The protein below binds the small molecule below.
Small molecule (SMILES): Nc1nc2c(ncn2[C@@H]2O[C@H](COP(=O)(O)OP(=O)(O)OP(=O)(O)O)[C@@H](OP(=O)(O)OP(=O)(O)O)[C@H]2O)c(=O)[nH]1

Binding-site contacts:
Ligand atom O3D contacts residue ALA207 of chain 1.A at 3.5 Å.
Ligand atom O1C contacts residue MN1 of chain 1.F at 2.6 Å.
Ligand atom O2B contacts residue MN1 of chain 1.E at 3.1 Å.
Ligand atom PD contacts residue ALA207 of chain 1.A at 3.7 Å.
Ligand atom O1G contacts residue ARG39 of chain 1.A at 2.9 Å (salt-bridge).
Ligand atom O6 contacts residue PRO122 of chain 1.A at 3.3 Å.
Ligand atom O1C contacts residue ASP205 of chain 1.A at 3.5 Å (salt-bridge).
Ligand atom PD contacts residue MN1 of chain 1.F at 3.1 Å.
Ligand atom O3G contacts residue ARG39 of chain 1.A at 2.9 Å (salt-bridge).
Ligand atom PG contacts residue ARG115 of chain 1.A at 3.7 Å.
Ligand atom O1G contacts residue ARG115 of chain 1.A at 2.6 Å (salt-bridge).
Ligand atom O2D contacts residue ALA207 of chain 1.A at 3.2 Å.
Ligand atom N2 contacts residue GLU121 of chain 1.A at 2.9 Å (salt-bridge).
Ligand atom O3D contacts residue MN1 of chain 1.F at 2.9 Å.
Ligand atom O1B contacts residue MN1 of chain 1.D at 2.5 Å.
Ligand atom O1B contacts residue ASP236 of chain 1.A at 3.5 Å (salt-bridge).
Ligand atom C6 contacts residue GLU121 of chain 1.A at 3.1 Å.
Ligand atom O1G contacts residue TYR124 of chain 1.A at 2.9 Å (h-bond).
Ligand atom O2G contacts residue ARG115 of chain 1.A at 3.4 Å (salt-bridge).
Ligand atom PC contacts residue MN1 of chain 1.F at 3.5 Å.
Ligand atom O2G contacts residue LYS123 of chain 1.A at 3.2 Å (salt-bridge).
Ligand atom O4' contacts residue LYS123 of chain 1.A at 2.8 Å (salt-bridge).
Ligand atom O1B contacts residue MN1 of chain 1.E at 2.5 Å.
Ligand atom O3C contacts residue MN1 of chain 1.F at 3.2 Å.
Ligand atom O3A contacts residue MN1 of chain 1.D at 3.7 Å.
Ligand atom PB contacts residue MN1 of chain 1.E at 3.3 Å.
Ligand atom O6 contacts residue GLU121 of chain 1.A at 3.0 Å (salt-bridge).
Ligand atom O3G contacts residue MN1 of chain 1.E at 2.5 Å.
Ligand atom C2 contacts residue GLU121 of chain 1.A at 3.3 Å.
Ligand atom PA contacts residue MN1 of chain 1.D at 3.5 Å.
Ligand atom PG contacts residue MN1 of chain 1.E at 3.6 Å.
Ligand atom N1 contacts residue GLU121 of chain 1.A at 2.5 Å (salt-bridge).
Ligand atom O2A contacts residue ASP203 of chain 1.A at 3.2 Å (salt-bridge).
Ligand atom C6 contacts residue LYS123 of chain 1.A at 3.6 Å.
Ligand atom PB contacts residue MN1 of chain 1.D at 3.4 Å.
Ligand atom O3B contacts residue TYR124 of chain 1.A at 3.4 Å.
Ligand atom O6 contacts residue LYS123 of chain 1.A at 2.9 Å (salt-bridge).
Ligand atom O2D contacts residue MN1 of chain 1.F at 2.7 Å.
Ligand atom O2A contacts residue MN1 of chain 1.D at 2.5 Å.
Ligand atom O2B contacts residue MN1 of chain 1.D at 3.6 Å.

Sequence of chain 1.A:
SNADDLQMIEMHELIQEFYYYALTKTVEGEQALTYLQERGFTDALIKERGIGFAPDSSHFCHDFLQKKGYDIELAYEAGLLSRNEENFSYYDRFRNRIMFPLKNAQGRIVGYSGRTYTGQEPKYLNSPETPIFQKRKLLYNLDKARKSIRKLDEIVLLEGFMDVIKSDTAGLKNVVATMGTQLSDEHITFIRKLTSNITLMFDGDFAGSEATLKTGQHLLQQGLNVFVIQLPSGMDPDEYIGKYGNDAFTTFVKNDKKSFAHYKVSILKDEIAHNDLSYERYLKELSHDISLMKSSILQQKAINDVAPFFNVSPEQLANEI